Sequence of chain 1.C:
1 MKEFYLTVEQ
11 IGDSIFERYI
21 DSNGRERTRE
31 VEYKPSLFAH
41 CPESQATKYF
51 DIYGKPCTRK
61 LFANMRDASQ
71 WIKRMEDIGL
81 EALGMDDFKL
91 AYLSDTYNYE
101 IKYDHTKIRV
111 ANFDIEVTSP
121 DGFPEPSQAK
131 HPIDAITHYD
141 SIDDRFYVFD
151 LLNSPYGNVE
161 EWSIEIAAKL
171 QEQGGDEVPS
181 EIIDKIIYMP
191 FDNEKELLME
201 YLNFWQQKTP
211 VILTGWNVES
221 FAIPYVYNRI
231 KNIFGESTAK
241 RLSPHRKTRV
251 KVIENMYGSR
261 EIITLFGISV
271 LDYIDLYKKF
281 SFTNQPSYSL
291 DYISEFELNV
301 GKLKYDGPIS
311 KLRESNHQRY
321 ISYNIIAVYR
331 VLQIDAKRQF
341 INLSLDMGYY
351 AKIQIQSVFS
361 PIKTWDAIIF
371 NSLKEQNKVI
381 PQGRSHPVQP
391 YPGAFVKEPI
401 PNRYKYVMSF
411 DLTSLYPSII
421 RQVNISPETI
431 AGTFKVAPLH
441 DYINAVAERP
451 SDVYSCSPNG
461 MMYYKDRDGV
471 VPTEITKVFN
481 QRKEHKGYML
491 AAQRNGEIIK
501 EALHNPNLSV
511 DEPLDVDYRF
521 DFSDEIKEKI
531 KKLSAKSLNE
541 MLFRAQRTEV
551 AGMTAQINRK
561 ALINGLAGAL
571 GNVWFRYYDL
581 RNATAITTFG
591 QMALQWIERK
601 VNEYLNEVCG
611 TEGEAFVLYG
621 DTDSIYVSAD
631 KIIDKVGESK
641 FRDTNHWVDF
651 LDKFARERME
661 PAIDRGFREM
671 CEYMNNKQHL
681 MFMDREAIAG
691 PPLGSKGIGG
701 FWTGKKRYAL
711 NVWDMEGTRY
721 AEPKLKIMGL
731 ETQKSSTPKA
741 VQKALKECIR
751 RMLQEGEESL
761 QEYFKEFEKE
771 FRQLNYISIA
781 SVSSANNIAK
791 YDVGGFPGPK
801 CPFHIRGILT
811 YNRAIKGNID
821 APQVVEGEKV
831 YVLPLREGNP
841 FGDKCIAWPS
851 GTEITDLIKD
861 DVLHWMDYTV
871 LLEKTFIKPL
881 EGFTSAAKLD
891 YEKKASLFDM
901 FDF

Binding-site contacts:
Ligand atom O2G contacts residue SER414 of chain 1.C at 3.0 Å (h-bond).
Ligand atom PB contacts residue CA1 of chain 1.F at 3.4 Å.
Ligand atom O3' contacts residue LEU415 of chain 1.C at 3.3 Å (h-bond).
Ligand atom O2B contacts residue LEU415 of chain 1.C at 3.2 Å (h-bond).
Ligand atom O2A contacts residue CA1 of chain 1.F at 2.9 Å.
Ligand atom C2' contacts residue ASN564 of chain 1.C at 3.8 Å.
Ligand atom O2B contacts residue LEU412 of chain 1.C at 3.6 Å (h-bond).
Ligand atom O1B contacts residue LYS560 of chain 1.C at 3.8 Å.
Ligand atom O2B contacts residue SER414 of chain 1.C at 3.6 Å.
Ligand atom PB contacts residue SER414 of chain 1.C at 3.6 Å.
Ligand atom N3A contacts residue LYS560 of chain 1.C at 3.6 Å.
Ligand atom O1G contacts residue ASP411 of chain 1.C at 3.0 Å (salt-bridge).
Ligand atom PG contacts residue ARG482 of chain 1.C at 3.6 Å.
Ligand atom O2G contacts residue ARG482 of chain 1.C at 3.0 Å (salt-bridge).
Ligand atom C2' contacts residue TYR416 of chain 1.C at 3.6 Å (hydrophobic).
Ligand atom O2A contacts residue ASP623 of chain 1.C at 2.9 Å (salt-bridge).
Ligand atom C3' contacts residue ASN564 of chain 1.C at 3.7 Å.
Ligand atom O3B contacts residue LYS560 of chain 1.C at 3.4 Å.
Ligand atom O3' contacts residue ASN564 of chain 1.C at 3.5 Å (h-bond).
Ligand atom O4' contacts residue THR622 of chain 1.C at 3.6 Å.
Ligand atom PG contacts residue SER414 of chain 1.C at 3.7 Å.
Ligand atom O1B contacts residue SER414 of chain 1.C at 3.5 Å.
Ligand atom O3G contacts residue CA1 of chain 1.H at 2.2 Å.
Ligand atom O3' contacts residue TYR416 of chain 1.C at 2.9 Å (h-bond).
Ligand atom O3B contacts residue ARG482 of chain 1.C at 3.8 Å.
Ligand atom O1G contacts residue CA1 of chain 1.H at 3.4 Å.
Ligand atom O3G contacts residue ARG482 of chain 1.C at 2.8 Å (salt-bridge).
Ligand atom O3G contacts residue LYS560 of chain 1.C at 3.0 Å (salt-bridge).
Ligand atom C5' contacts residue ASP623 of chain 1.C at 3.4 Å.
Ligand atom PG contacts residue CA1 of chain 1.F at 3.5 Å.
Ligand atom O1B contacts residue ASN564 of chain 1.C at 3.3 Å (h-bond).
Ligand atom O1G contacts residue CA1 of chain 1.F at 2.2 Å.
Ligand atom O2A contacts residue CA1 of chain 1.G at 2.7 Å.
Ligand atom O1G contacts residue LEU412 of chain 1.C at 3.6 Å.
Ligand atom O3B contacts residue CA1 of chain 1.F at 3.8 Å.
Ligand atom PG contacts residue CA1 of chain 1.H at 3.2 Å.
Ligand atom O2B contacts residue CA1 of chain 1.F at 2.2 Å.
Ligand atom O2B contacts residue ASP623 of chain 1.C at 2.9 Å (salt-bridge).
Ligand atom O3B contacts residue SER414 of chain 1.C at 3.2 Å.
Ligand atom O1B contacts residue LEU415 of chain 1.C at 3.8 Å.

This small molecule binds to this protein.
Small molecule (SMILES): O=c1ccn([C@H]2C[C@H](O)[C@@H](CO[P](=O)(O)N[P](=O)(O)OP(=O)(O)O)O2)c(=O)[nH]1